Sequence of chain 1.A:
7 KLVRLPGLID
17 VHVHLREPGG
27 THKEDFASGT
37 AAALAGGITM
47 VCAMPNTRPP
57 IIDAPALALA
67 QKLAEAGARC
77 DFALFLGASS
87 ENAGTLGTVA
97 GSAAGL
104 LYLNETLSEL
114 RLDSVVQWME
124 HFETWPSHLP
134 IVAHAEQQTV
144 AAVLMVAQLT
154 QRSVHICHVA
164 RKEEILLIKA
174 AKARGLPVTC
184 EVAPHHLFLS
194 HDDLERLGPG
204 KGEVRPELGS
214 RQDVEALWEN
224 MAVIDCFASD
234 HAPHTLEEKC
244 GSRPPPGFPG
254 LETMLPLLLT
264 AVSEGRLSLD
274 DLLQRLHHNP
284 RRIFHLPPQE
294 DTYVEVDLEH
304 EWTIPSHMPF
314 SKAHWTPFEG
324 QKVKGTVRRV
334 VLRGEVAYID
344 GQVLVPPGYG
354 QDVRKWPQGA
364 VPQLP

This small molecule binds to this protein.
Small molecule (SMILES): O=C1C[C@@H](C(=O)O)NC(=O)N1

Binding-site contacts:
Ligand atom N3 contacts residue ARG208 of chain 1.A at 2.8 Å (salt-bridge).
Ligand atom C2 contacts residue ASP233 of chain 1.A at 4.2 Å.
Ligand atom C6 contacts residue HIS20 of chain 1.A at 3.9 Å.
Ligand atom C7 contacts residue ARG22 of chain 1.A at 3.5 Å.
Ligand atom C4 contacts residue HIS137 of chain 1.A at 3.9 Å.
Ligand atom N3 contacts residue HIS137 of chain 1.A at 4.2 Å.
Ligand atom O72 contacts residue HIS20 of chain 1.A at 3.3 Å (h-bond).
Ligand atom C2 contacts residue PRO249 of chain 1.A at 3.5 Å (hydrophobic).
Ligand atom O72 contacts residue ASN52 of chain 1.A at 2.7 Å (h-bond).
Ligand atom C7 contacts residue ALA235 of chain 1.A at 4.0 Å (hydrophobic).
Ligand atom C4 contacts residue ARG208 of chain 1.A at 3.8 Å.
Ligand atom C2 contacts residue ARG208 of chain 1.A at 3.4 Å.
Ligand atom N1 contacts residue ALA235 of chain 1.A at 3.6 Å.
Ligand atom O4 contacts residue ZN1 of chain 1.B at 2.9 Å.
Ligand atom N3 contacts residue ASP233 of chain 1.A at 4.1 Å.
Ligand atom O71 contacts residue ALA235 of chain 1.A at 3.8 Å.
Ligand atom O4 contacts residue KCX103 of chain 1.A at 4.2 Å.
Ligand atom O2 contacts residue PRO249 of chain 1.A at 3.1 Å.
Ligand atom O4 contacts residue ARG208 of chain 1.A at 3.9 Å.
Ligand atom N1 contacts residue PRO249 of chain 1.A at 2.9 Å (h-bond).
Ligand atom C7 contacts residue ASN52 of chain 1.A at 3.8 Å.
Ligand atom O2 contacts residue GLY250 of chain 1.A at 3.1 Å (h-bond).
Ligand atom O72 contacts residue ARG22 of chain 1.A at 2.9 Å (salt-bridge).
Ligand atom C7 contacts residue HIS237 of chain 1.A at 4.2 Å.
Ligand atom O2 contacts residue VAL207 of chain 1.A at 3.5 Å.
Ligand atom C5 contacts residue ZN1 of chain 1.C at 3.9 Å.
Ligand atom O71 contacts residue HIS237 of chain 1.A at 3.0 Å (h-bond).
Ligand atom C5 contacts residue ASN52 of chain 1.A at 4.2 Å.
Ligand atom C6 contacts residue ALA235 of chain 1.A at 4.0 Å (hydrophobic).
Ligand atom O71 contacts residue PRO249 of chain 1.A at 3.1 Å (h-bond).
Ligand atom O4 contacts residue HIS137 of chain 1.A at 3.0 Å.
Ligand atom N1 contacts residue GLY250 of chain 1.A at 3.6 Å.
Ligand atom C7 contacts residue PRO249 of chain 1.A at 4.0 Å (hydrophobic).
Ligand atom O2 contacts residue ARG208 of chain 1.A at 2.9 Å (salt-bridge).
Ligand atom C2 contacts residue GLY250 of chain 1.A at 3.8 Å.
Ligand atom C6 contacts residue PRO249 of chain 1.A at 4.0 Å (hydrophobic).
Ligand atom C7 contacts residue HIS20 of chain 1.A at 4.2 Å.
Ligand atom O71 contacts residue ARG22 of chain 1.A at 2.9 Å (salt-bridge).
Ligand atom C4 contacts residue ZN1 of chain 1.B at 3.5 Å.
Ligand atom C5 contacts residue HIS20 of chain 1.A at 4.0 Å.